Binding-site contacts:
Ligand atom O2 contacts residue PHE39 of chain 1.A at 3.3 Å (h-bond).
Ligand atom C7 contacts residue LYS30 of chain 1.A at 3.8 Å.
Ligand atom O71 contacts residue LYS30 of chain 1.A at 4.0 Å.
Ligand atom C4 contacts residue VAL134 of chain 1.A at 4.2 Å (hydrophobic).
Ligand atom C7 contacts residue LEU29 of chain 1.A at 3.7 Å (hydrophobic).
Ligand atom O72 contacts residue PRP1 of chain 1.E at 3.7 Å.
Ligand atom C5 contacts residue ARG164 of chain 1.A at 3.6 Å.
Ligand atom O71 contacts residue PRP1 of chain 1.E at 3.8 Å.
Ligand atom C4 contacts residue PHE38 of chain 1.A at 3.7 Å (hydrophobic).
Ligand atom C6 contacts residue PHE38 of chain 1.A at 3.5 Å (hydrophobic).
Ligand atom N3 contacts residue PHE38 of chain 1.A at 3.6 Å.
Ligand atom O2 contacts residue PRP1 of chain 1.E at 4.2 Å.
Ligand atom O71 contacts residue LEU29 of chain 1.A at 3.4 Å.
Ligand atom O4 contacts residue ARG164 of chain 1.A at 2.8 Å (salt-bridge).
Ligand atom N1 contacts residue PHE38 of chain 1.A at 3.4 Å.
Ligand atom C7 contacts residue PHE38 of chain 1.A at 4.2 Å (hydrophobic).
Ligand atom O2 contacts residue PHE38 of chain 1.A at 3.3 Å.
Ligand atom C6 contacts residue THR136 of chain 1.A at 4.1 Å.
Ligand atom C5 contacts residue THR136 of chain 1.A at 3.9 Å.
Ligand atom N1 contacts residue PRP1 of chain 1.E at 3.9 Å.
Ligand atom O71 contacts residue THR136 of chain 1.A at 2.6 Å (h-bond).
Ligand atom C5 contacts residue LEU29 of chain 1.A at 3.8 Å (hydrophobic).
Ligand atom C4 contacts residue ARG164 of chain 1.A at 3.6 Å.
Ligand atom N3 contacts residue VAL134 of chain 1.A at 3.8 Å.
Ligand atom C2 contacts residue PHE38 of chain 1.A at 3.2 Å (hydrophobic).
Ligand atom O4 contacts residue PHE39 of chain 1.A at 3.0 Å (h-bond).
Ligand atom O72 contacts residue LEU29 of chain 1.A at 3.6 Å.
Ligand atom O72 contacts residue LYS30 of chain 1.A at 2.9 Å (salt-bridge).
Ligand atom O2 contacts residue LYS77 of chain 1.A at 4.1 Å.
Ligand atom N3 contacts residue PHE39 of chain 1.A at 2.7 Å (h-bond).
Ligand atom O4 contacts residue PHE38 of chain 1.A at 3.8 Å.
Ligand atom C4 contacts residue PHE39 of chain 1.A at 3.7 Å (hydrophobic).
Ligand atom C7 contacts residue THR136 of chain 1.A at 3.7 Å.
Ligand atom C5 contacts residue PHE38 of chain 1.A at 3.6 Å (hydrophobic).
Ligand atom C2 contacts residue VAL134 of chain 1.A at 4.2 Å (hydrophobic).
Ligand atom C2 contacts residue PHE39 of chain 1.A at 3.5 Å (hydrophobic).
Ligand atom C7 contacts residue PRP1 of chain 1.E at 4.0 Å.
Ligand atom O4 contacts residue VAL134 of chain 1.A at 4.2 Å.
Ligand atom C6 contacts residue LEU29 of chain 1.A at 4.0 Å (hydrophobic).
Ligand atom O2 contacts residue ASP133 of chain 1.A at 3.4 Å (salt-bridge).

The protein below binds the small molecule below.
Small molecule (SMILES): O=C(O)c1cc(=O)[nH]c(=O)[nH]1

Sequence of chain 1.A:
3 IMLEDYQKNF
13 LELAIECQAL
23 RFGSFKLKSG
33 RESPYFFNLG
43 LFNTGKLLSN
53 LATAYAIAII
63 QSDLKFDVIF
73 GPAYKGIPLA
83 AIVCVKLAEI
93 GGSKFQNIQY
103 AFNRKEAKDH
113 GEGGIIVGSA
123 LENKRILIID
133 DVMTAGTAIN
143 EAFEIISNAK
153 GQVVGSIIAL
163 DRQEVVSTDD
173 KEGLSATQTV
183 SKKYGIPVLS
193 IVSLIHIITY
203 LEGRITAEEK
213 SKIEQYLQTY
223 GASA